The protein below binds the small molecule below.
Small molecule (SMILES): C/C1=C/C(=O)O[C@@H]2C[C@@H](CC[C@H](C)/C=C\C=C\CC1)O[C@@](O)([C@@H]1CSC(=O)N1)C2

Binding-site contacts:
Ligand atom C20 contacts residue ARG210 of chain 1.B at 3.6 Å.
Ligand atom C11 contacts residue TYR69 of chain 1.B at 3.4 Å (hydrophobic).
Ligand atom C12 contacts residue TYR69 of chain 1.B at 3.5 Å (hydrophobic).
Ligand atom O4 contacts residue ARG210 of chain 1.B at 3.1 Å.
Ligand atom N1 contacts residue ASP157 of chain 1.B at 2.7 Å (salt-bridge).
Ligand atom O2 contacts residue LEU16 of chain 1.B at 3.4 Å.
Ligand atom C20 contacts residue THR186 of chain 1.B at 3.7 Å.
Ligand atom S1 contacts residue ARG206 of chain 1.B at 3.7 Å.
Ligand atom C14 contacts residue LEU16 of chain 1.B at 3.8 Å (hydrophobic).
Ligand atom C8 contacts residue PRO32 of chain 1.B at 3.7 Å (hydrophobic).
Ligand atom C7 contacts residue PRO32 of chain 1.B at 3.5 Å (hydrophobic).
Ligand atom O5 contacts residue GLY182 of chain 1.B at 3.7 Å.
Ligand atom C18 contacts residue ASP157 of chain 1.B at 3.6 Å.
Ligand atom O5 contacts residue THR186 of chain 1.B at 2.7 Å (h-bond).
Ligand atom C22 contacts residue GLU207 of chain 1.B at 3.7 Å.
Ligand atom O1 contacts residue GLU207 of chain 1.B at 3.5 Å (salt-bridge).
Ligand atom O5 contacts residue ARG210 of chain 1.B at 3.2 Å.
Ligand atom O3 contacts residue TYR69 of chain 1.B at 2.9 Å (h-bond).
Ligand atom O1 contacts residue ARG210 of chain 1.B at 2.8 Å (salt-bridge).
Ligand atom C1 contacts residue ARG210 of chain 1.B at 3.2 Å.
Ligand atom C20 contacts residue ASP157 of chain 1.B at 3.7 Å.
Ligand atom C10 contacts residue GLU207 of chain 1.B at 3.3 Å.
Ligand atom C2 contacts residue ARG210 of chain 1.B at 3.6 Å.
Ligand atom O5 contacts residue LYS213 of chain 1.B at 3.4 Å (salt-bridge).
Ligand atom C16 contacts residue ASP157 of chain 1.B at 3.5 Å.
Ligand atom O4 contacts residue GLU207 of chain 1.B at 2.9 Å (salt-bridge).
Ligand atom C12 contacts residue PRO32 of chain 1.B at 3.6 Å (hydrophobic).
Ligand atom C13 contacts residue TYR69 of chain 1.B at 3.8 Å (hydrophobic).
Ligand atom C15 contacts residue GLY15 of chain 1.B at 3.7 Å.
Ligand atom C18 contacts residue TYR69 of chain 1.B at 3.7 Å (hydrophobic).
Ligand atom N1 contacts residue ARG183 of chain 1.B at 3.6 Å.
Ligand atom C14 contacts residue GLY15 of chain 1.B at 3.6 Å.
Ligand atom C19 contacts residue GLU207 of chain 1.B at 3.5 Å.
Ligand atom O5 contacts residue ATP1 of chain 1.E at 3.8 Å.
Ligand atom C15 contacts residue LEU16 of chain 1.B at 3.6 Å (hydrophobic).
Ligand atom C22 contacts residue LEU67 of chain 1.B at 3.4 Å (hydrophobic).
Ligand atom C19 contacts residue TYR69 of chain 1.B at 3.6 Å (hydrophobic).
Ligand atom C9 contacts residue GLU207 of chain 1.B at 3.2 Å.
Ligand atom C17 contacts residue TYR69 of chain 1.B at 3.8 Å (hydrophobic).
Ligand atom S1 contacts residue GLU207 of chain 1.B at 3.5 Å (salt-bridge).

Sequence of chain 1.B:
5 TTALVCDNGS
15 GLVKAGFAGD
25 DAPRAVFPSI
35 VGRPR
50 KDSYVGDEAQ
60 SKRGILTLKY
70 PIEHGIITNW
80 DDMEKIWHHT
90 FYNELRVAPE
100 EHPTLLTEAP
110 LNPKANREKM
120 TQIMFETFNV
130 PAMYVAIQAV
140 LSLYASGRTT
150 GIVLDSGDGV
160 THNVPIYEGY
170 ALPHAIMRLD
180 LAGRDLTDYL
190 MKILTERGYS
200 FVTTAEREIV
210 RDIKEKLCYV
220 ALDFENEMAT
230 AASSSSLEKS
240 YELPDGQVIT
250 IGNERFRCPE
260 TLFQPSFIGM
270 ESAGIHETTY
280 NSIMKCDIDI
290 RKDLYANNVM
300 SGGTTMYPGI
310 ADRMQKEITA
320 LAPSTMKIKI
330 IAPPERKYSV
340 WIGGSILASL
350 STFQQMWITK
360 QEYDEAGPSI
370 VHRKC